Binding-site contacts:
Ligand atom O5 contacts residue THR92 of chain 1.C at 4.2 Å.
Ligand atom C6 contacts residue ASN63 of chain 1.C at 4.2 Å.
Ligand atom C1 contacts residue ASN63 of chain 1.C at 1.4 Å.
Ligand atom C5 contacts residue ASN63 of chain 1.C at 3.5 Å.
Ligand atom O5 contacts residue ASN63 of chain 1.C at 2.3 Å (h-bond).
Ligand atom C7 contacts residue ASN63 of chain 1.C at 3.6 Å.
Ligand atom N2 contacts residue ASN63 of chain 1.C at 3.0 Å (h-bond).
Ligand atom O5 contacts residue TYR94 of chain 1.C at 3.8 Å.
Ligand atom C3 contacts residue ASN63 of chain 1.C at 3.8 Å.
Ligand atom C6 contacts residue THR92 of chain 1.C at 4.1 Å.
Ligand atom C1 contacts residue TYR94 of chain 1.C at 4.4 Å (hydrophobic).
Ligand atom C8 contacts residue ASN63 of chain 1.C at 3.8 Å.
Ligand atom C4 contacts residue ASN63 of chain 1.C at 4.2 Å.
Ligand atom C2 contacts residue ASN63 of chain 1.C at 2.5 Å.

Sequence of chain 1.C:
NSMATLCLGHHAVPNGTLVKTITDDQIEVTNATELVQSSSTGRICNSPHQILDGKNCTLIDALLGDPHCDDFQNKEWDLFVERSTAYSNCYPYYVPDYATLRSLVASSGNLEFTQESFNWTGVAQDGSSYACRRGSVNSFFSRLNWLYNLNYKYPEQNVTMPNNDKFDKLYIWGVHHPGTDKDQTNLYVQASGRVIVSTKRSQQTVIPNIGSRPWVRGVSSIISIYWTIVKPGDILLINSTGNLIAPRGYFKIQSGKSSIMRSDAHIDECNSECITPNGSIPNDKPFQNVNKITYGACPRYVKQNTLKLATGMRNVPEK

A small-molecule ligand and the protein it binds are described below.
Small molecule (SMILES): CC(=O)N[C@H]1[C@H](O[C@H]2[C@H](O)[C@@H](NC(C)=O)CO[C@@H]2CO)O[C@H](CO)[C@@H](O)[C@@H]1O